Sequence of chain 1.C:
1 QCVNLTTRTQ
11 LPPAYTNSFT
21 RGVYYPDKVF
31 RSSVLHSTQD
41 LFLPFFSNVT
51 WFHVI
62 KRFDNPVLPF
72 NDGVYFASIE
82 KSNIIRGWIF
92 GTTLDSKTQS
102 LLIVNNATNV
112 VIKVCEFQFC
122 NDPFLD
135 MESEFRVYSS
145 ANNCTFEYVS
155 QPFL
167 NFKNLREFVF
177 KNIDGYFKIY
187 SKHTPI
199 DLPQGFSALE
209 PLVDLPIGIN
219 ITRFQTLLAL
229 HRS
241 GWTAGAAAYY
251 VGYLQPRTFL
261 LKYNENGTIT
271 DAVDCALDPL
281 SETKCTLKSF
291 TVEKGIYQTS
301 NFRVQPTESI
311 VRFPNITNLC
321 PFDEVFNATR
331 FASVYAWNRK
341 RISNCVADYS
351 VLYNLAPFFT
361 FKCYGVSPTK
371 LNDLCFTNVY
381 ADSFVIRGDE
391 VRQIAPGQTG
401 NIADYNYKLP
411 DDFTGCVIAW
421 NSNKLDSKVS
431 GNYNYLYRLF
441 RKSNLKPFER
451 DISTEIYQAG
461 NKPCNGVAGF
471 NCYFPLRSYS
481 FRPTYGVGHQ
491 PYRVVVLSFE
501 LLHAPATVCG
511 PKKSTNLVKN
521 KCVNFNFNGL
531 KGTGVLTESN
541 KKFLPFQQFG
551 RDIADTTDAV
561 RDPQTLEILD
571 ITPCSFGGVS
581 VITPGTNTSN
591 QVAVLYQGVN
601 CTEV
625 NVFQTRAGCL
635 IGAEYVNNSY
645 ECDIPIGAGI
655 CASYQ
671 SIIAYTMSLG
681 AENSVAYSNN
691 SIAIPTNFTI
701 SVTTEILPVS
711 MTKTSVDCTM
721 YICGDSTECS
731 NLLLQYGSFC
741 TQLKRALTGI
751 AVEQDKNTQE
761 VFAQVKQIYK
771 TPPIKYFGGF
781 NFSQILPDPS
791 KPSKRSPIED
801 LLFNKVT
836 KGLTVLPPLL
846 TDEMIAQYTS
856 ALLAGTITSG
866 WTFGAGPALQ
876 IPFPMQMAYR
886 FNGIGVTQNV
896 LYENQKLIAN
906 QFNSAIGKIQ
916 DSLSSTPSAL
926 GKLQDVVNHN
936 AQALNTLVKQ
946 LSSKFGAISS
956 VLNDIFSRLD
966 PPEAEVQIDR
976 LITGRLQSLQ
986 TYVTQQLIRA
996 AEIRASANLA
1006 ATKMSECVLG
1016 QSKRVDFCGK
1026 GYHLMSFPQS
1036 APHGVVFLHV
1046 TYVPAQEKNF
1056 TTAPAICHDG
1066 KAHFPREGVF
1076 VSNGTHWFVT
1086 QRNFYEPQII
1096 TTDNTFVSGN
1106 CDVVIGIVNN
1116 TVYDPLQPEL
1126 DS

This small molecule binds to this protein.
Small molecule (SMILES): CC(=O)N[C@H]1[C@H](O[C@H]2[C@H](O)[C@@H](NC(C)=O)CO[C@@H]2CO)O[C@H](CO)[C@@H](O)[C@@H]1O

Binding-site contacts:
Ligand atom C5 contacts residue GLN784 of chain 1.C at 4.0 Å.
Ligand atom C6 contacts residue SER783 of chain 1.C at 3.9 Å.
Ligand atom C2 contacts residue ASN781 of chain 1.C at 2.5 Å.
Ligand atom O5 contacts residue ASN781 of chain 1.C at 2.4 Å (h-bond).
Ligand atom O6 contacts residue GLN784 of chain 1.C at 4.1 Å.
Ligand atom C5 contacts residue ASN781 of chain 1.C at 3.7 Å.
Ligand atom C1 contacts residue SER783 of chain 1.C at 3.8 Å.
Ligand atom C7 contacts residue ASN781 of chain 1.C at 3.5 Å.
Ligand atom O5 contacts residue GLN784 of chain 1.C at 4.1 Å.
Ligand atom N2 contacts residue ASN781 of chain 1.C at 2.9 Å (h-bond).
Ligand atom O7 contacts residue ASN781 of chain 1.C at 3.8 Å.
Ligand atom C3 contacts residue ASN781 of chain 1.C at 3.8 Å.
Ligand atom C6 contacts residue GLN784 of chain 1.C at 3.4 Å.
Ligand atom C1 contacts residue ASN781 of chain 1.C at 1.4 Å.
Ligand atom C5 contacts residue SER783 of chain 1.C at 3.5 Å.
Ligand atom C4 contacts residue ASN781 of chain 1.C at 4.2 Å.
Ligand atom O5 contacts residue SER783 of chain 1.C at 3.5 Å (h-bond).